Sequence of chain 1.C:
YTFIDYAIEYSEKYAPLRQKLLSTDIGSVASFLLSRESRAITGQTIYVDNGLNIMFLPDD

Sequence of chain 1.A:
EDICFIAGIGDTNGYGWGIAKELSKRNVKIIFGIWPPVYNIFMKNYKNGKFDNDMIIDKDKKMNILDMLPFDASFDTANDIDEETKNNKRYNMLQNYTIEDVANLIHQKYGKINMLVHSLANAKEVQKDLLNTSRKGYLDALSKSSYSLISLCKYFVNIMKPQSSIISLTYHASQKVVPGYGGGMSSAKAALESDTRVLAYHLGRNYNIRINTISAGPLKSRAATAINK

This protein binds this small molecule.
Small molecule (SMILES): Cc1ccccc1-c1ccc(Oc2ccc(Cl)cc2Cl)c(O)c1

Binding-site contacts:
Ligand atom C7 contacts residue TYR181 of chain 1.A at 3.1 Å (hydrophobic).
Ligand atom C9 contacts residue NAD1 of chain 1.E at 3.5 Å.
Ligand atom C2 contacts residue ALA223 of chain 1.A at 3.2 Å (hydrophobic).
Ligand atom C1 contacts residue ALA223 of chain 1.A at 3.8 Å (hydrophobic).
Ligand atom O1 contacts residue NAD1 of chain 1.E at 3.2 Å.
Ligand atom C22 contacts residue NAD1 of chain 1.E at 3.2 Å.
Ligand atom C11 contacts residue ALA224 of chain 1.A at 3.5 Å (hydrophobic).
Ligand atom C20 contacts residue PRO218 of chain 1.A at 3.8 Å (hydrophobic).
Ligand atom C23 contacts residue PHE3 of chain 1.C at 2.3 Å (hydrophobic).
Ligand atom C19 contacts residue ALA7 of chain 1.C at 3.7 Å (hydrophobic).
Ligand atom CLL1 contacts residue NAD1 of chain 1.E at 3.3 Å.
Ligand atom O2 contacts residue NAD1 of chain 1.E at 2.6 Å (h-bond).
Ligand atom C8 contacts residue NAD1 of chain 1.E at 3.5 Å.
Ligand atom C22 contacts residue TYR171 of chain 1.A at 3.4 Å (hydrophobic).
Ligand atom C19 contacts residue TYR171 of chain 1.A at 3.2 Å (hydrophobic).
Ligand atom C10 contacts residue NAD1 of chain 1.E at 3.3 Å.
Ligand atom C8 contacts residue TYR181 of chain 1.A at 3.4 Å (hydrophobic).
Ligand atom CLL1 contacts residue ALA223 of chain 1.A at 3.1 Å.
Ligand atom CLL2 contacts residue VAL126 of chain 1.A at 3.6 Å.
Ligand atom O2 contacts residue TYR181 of chain 1.A at 2.4 Å (h-bond).
Ligand atom C11 contacts residue ILE4 of chain 1.C at 3.7 Å (hydrophobic).
Ligand atom C20 contacts residue TYR171 of chain 1.A at 2.6 Å (hydrophobic).
Ligand atom C3 contacts residue ALA223 of chain 1.A at 3.6 Å (hydrophobic).
Ligand atom C7 contacts residue NAD1 of chain 1.E at 3.6 Å.
Ligand atom C23 contacts residue TYR181 of chain 1.A at 3.3 Å (hydrophobic).
Ligand atom C11 contacts residue ILE227 of chain 1.A at 3.8 Å (hydrophobic).
Ligand atom C19 contacts residue PHE3 of chain 1.C at 2.6 Å (hydrophobic).
Ligand atom C12 contacts residue NAD1 of chain 1.E at 3.5 Å.
Ligand atom C11 contacts residue NAD1 of chain 1.E at 3.1 Å.
Ligand atom C10 contacts residue ALA224 of chain 1.A at 3.5 Å (hydrophobic).
Ligand atom CLL1 contacts residue ALA121 of chain 1.A at 3.8 Å.
Ligand atom C22 contacts residue PRO218 of chain 1.A at 3.7 Å (hydrophobic).
Ligand atom C21 contacts residue PRO218 of chain 1.A at 3.0 Å (hydrophobic).
Ligand atom CLL2 contacts residue ALA123 of chain 1.A at 3.4 Å.
Ligand atom C18 contacts residue PHE3 of chain 1.C at 2.8 Å (hydrophobic).
Ligand atom C17 contacts residue NAD1 of chain 1.E at 3.7 Å.
Ligand atom C21 contacts residue TYR171 of chain 1.A at 3.1 Å (hydrophobic).
Ligand atom C23 contacts residue ILE227 of chain 1.A at 2.6 Å (hydrophobic).
Ligand atom C20 contacts residue ALA7 of chain 1.C at 3.1 Å (hydrophobic).
Ligand atom C3 contacts residue ALA121 of chain 1.A at 3.4 Å (hydrophobic).